The small molecule below binds the protein below.
Small molecule (SMILES): CC(=O)N[C@H]1[C@H](O[C@H]2[C@H](O)[C@@H](NC(C)=O)CO[C@@H]2CO)O[C@H](CO)[C@@H](O[C@@H]2O[C@H](CO[C@H]3O[C@H](CO)[C@@H](O)[C@H](O)[C@@H]3O)[C@@H](O)[C@H](O[C@H]3O[C@H](CO)[C@@H](O)[C@H](O)[C@@H]3O[C@H]3O[C@H](CO)[C@@H](O)[C@H](O)[C@@H]3O)[C@@H]2O)[C@@H]1O

Binding-site contacts:
Ligand atom O7 contacts residue VAL224 of chain 1.A at 4.2 Å.
Ligand atom O5 contacts residue VAL414 of chain 1.A at 4.2 Å.
Ligand atom C1 contacts residue ASN232 of chain 1.A at 1.4 Å.
Ligand atom N2 contacts residue ASN232 of chain 1.A at 2.9 Å (h-bond).
Ligand atom O6 contacts residue SER179 of chain 1.A at 3.3 Å (h-bond).
Ligand atom C2 contacts residue SER415 of chain 1.A at 4.0 Å.
Ligand atom O7 contacts residue VAL414 of chain 1.A at 3.5 Å (h-bond).
Ligand atom O6 contacts residue GLY348 of chain 1.A at 3.2 Å.
Ligand atom C5 contacts residue GLU181 of chain 1.A at 3.7 Å.
Ligand atom C6 contacts residue NAG1 of chain 1.Y at 3.6 Å.
Ligand atom C3 contacts residue ASN232 of chain 1.A at 3.8 Å.
Ligand atom C5 contacts residue VAL414 of chain 1.A at 3.4 Å (hydrophobic).
Ligand atom C8 contacts residue ASN346 of chain 1.A at 3.7 Å.
Ligand atom O5 contacts residue NAG1 of chain 1.Y at 3.2 Å (h-bond).
Ligand atom C1 contacts residue SER415 of chain 1.A at 3.9 Å.
Ligand atom C7 contacts residue ASN232 of chain 1.A at 3.5 Å.
Ligand atom O4 contacts residue CYS413 of chain 1.A at 4.1 Å.
Ligand atom C1 contacts residue VAL414 of chain 1.A at 4.2 Å (hydrophobic).
Ligand atom O3 contacts residue CYS413 of chain 1.A at 3.7 Å.
Ligand atom C8 contacts residue VAL224 of chain 1.A at 4.0 Å (hydrophobic).
Ligand atom C8 contacts residue LEU231 of chain 1.A at 3.6 Å (hydrophobic).
Ligand atom C6 contacts residue GLN408 of chain 1.A at 3.6 Å.
Ligand atom O7 contacts residue ASN232 of chain 1.A at 3.8 Å.
Ligand atom C5 contacts residue ASN232 of chain 1.A at 3.6 Å.
Ligand atom O4 contacts residue ARG274 of chain 1.A at 4.1 Å.
Ligand atom C1 contacts residue NAG1 of chain 1.Y at 3.8 Å.
Ligand atom C4 contacts residue VAL414 of chain 1.A at 3.9 Å (hydrophobic).
Ligand atom C7 contacts residue ASN346 of chain 1.A at 4.1 Å.
Ligand atom C3 contacts residue VAL414 of chain 1.A at 4.0 Å (hydrophobic).
Ligand atom O6 contacts residue GLN408 of chain 1.A at 3.5 Å (h-bond).
Ligand atom C6 contacts residue SER179 of chain 1.A at 3.4 Å.
Ligand atom O7 contacts residue PRO182 of chain 1.A at 3.8 Å.
Ligand atom C5 contacts residue NAG1 of chain 1.Y at 3.6 Å.
Ligand atom O5 contacts residue ASN232 of chain 1.A at 2.3 Å (h-bond).
Ligand atom O6 contacts residue NAG1 of chain 1.Y at 3.5 Å (h-bond).
Ligand atom O4 contacts residue VAL414 of chain 1.A at 3.8 Å.
Ligand atom C2 contacts residue ASN232 of chain 1.A at 2.5 Å.
Ligand atom N2 contacts residue SER415 of chain 1.A at 3.3 Å (h-bond).
Ligand atom O7 contacts residue ASN346 of chain 1.A at 4.2 Å.
Ligand atom C3 contacts residue SER415 of chain 1.A at 3.9 Å.

Sequence of chain 1.A:
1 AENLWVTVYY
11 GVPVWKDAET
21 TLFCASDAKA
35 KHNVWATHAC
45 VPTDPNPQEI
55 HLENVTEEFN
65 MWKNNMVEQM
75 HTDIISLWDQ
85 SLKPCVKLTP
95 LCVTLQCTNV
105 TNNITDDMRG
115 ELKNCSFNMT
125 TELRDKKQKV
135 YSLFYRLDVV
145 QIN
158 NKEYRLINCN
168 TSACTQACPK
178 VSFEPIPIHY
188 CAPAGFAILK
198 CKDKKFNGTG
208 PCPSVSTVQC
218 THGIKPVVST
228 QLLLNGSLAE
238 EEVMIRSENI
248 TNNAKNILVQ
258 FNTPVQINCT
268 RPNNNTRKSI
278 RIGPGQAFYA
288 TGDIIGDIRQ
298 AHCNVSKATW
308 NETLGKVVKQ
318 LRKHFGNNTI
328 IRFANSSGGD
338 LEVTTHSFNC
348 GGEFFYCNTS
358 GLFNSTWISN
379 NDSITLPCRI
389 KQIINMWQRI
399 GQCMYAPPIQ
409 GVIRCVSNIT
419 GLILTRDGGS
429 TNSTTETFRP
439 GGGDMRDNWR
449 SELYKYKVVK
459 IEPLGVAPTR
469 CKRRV